Sequence of chain 1.A:
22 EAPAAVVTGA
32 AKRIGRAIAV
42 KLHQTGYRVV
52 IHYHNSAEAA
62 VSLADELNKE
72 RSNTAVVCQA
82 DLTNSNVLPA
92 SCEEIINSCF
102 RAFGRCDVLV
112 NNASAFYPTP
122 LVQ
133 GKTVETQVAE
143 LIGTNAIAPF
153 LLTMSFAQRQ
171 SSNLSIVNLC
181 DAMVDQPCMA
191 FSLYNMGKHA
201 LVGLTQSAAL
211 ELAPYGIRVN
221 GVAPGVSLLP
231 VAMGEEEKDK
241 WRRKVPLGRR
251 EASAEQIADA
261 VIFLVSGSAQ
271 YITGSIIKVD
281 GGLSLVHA

This protein binds this small molecule.
Small molecule (SMILES): N#Cc1c[nH]c2nc(N)nc(N3CCSCC3)c12

Binding-site contacts:
Ligand atom CAN contacts residue PHE117 of chain 1.A at 3.8 Å (hydrophobic).
Ligand atom CAF contacts residue LEU229 of chain 1.A at 3.9 Å (hydrophobic).
Ligand atom N3 contacts residue TYR194 of chain 1.A at 2.6 Å (h-bond).
Ligand atom C2 contacts residue PHE117 of chain 1.A at 3.9 Å (hydrophobic).
Ligand atom N3 contacts residue NAP1 of chain 1.E at 3.5 Å.
Ligand atom CAF contacts residue NAP1 of chain 1.E at 3.3 Å.
Ligand atom NAA contacts residue NAP1 of chain 1.E at 3.5 Å (h-bond).
Ligand atom NAA contacts residue PRO230 of chain 1.A at 3.5 Å.
Ligand atom CAC contacts residue PHE117 of chain 1.A at 3.9 Å (hydrophobic).
Ligand atom C2 contacts residue TYR194 of chain 1.A at 3.9 Å (hydrophobic).
Ligand atom CAG contacts residue PHE117 of chain 1.A at 3.6 Å (hydrophobic).
Ligand atom NAK contacts residue TYR194 of chain 1.A at 2.7 Å (h-bond).
Ligand atom NAR contacts residue PHE117 of chain 1.A at 3.7 Å.
Ligand atom NAA contacts residue LEU228 of chain 1.A at 3.8 Å.
Ligand atom SAL contacts residue LEU229 of chain 1.A at 3.5 Å.
Ligand atom NAA contacts residue ARG34 of chain 1.A at 3.5 Å (salt-bridge).
Ligand atom C4 contacts residue PHE117 of chain 1.A at 3.6 Å (hydrophobic).
Ligand atom N1 contacts residue PHE117 of chain 1.A at 3.8 Å.
Ligand atom C2 contacts residue ASP181 of chain 1.A at 3.6 Å.
Ligand atom CAH contacts residue PRO230 of chain 1.A at 3.9 Å (hydrophobic).
Ligand atom CAD contacts residue TYR194 of chain 1.A at 4.0 Å (hydrophobic).
Ligand atom C6 contacts residue PHE117 of chain 1.A at 3.4 Å (hydrophobic).
Ligand atom N3 contacts residue ASP181 of chain 1.A at 3.5 Å (salt-bridge).
Ligand atom C4 contacts residue TYR194 of chain 1.A at 2.9 Å (hydrophobic).
Ligand atom N3 contacts residue PHE117 of chain 1.A at 3.7 Å.
Ligand atom SAL contacts residue VAL226 of chain 1.A at 3.9 Å.
Ligand atom NAK contacts residue NAP1 of chain 1.E at 3.0 Å (h-bond).
Ligand atom CAC contacts residue NAP1 of chain 1.E at 3.4 Å.
Ligand atom CAE contacts residue TRP241 of chain 1.A at 3.8 Å (hydrophobic).
Ligand atom C4 contacts residue NAP1 of chain 1.E at 3.4 Å.
Ligand atom CAH contacts residue NAP1 of chain 1.E at 3.3 Å.
Ligand atom C5 contacts residue PHE117 of chain 1.A at 3.6 Å (hydrophobic).
Ligand atom CAD contacts residue NAP1 of chain 1.E at 3.4 Å.
Ligand atom CAD contacts residue PHE117 of chain 1.A at 3.9 Å (hydrophobic).
Ligand atom SAL contacts residue TRP241 of chain 1.A at 3.6 Å.
Ligand atom C6 contacts residue NAP1 of chain 1.E at 3.9 Å.
Ligand atom CAN contacts residue NAP1 of chain 1.E at 3.5 Å.
Ligand atom C5 contacts residue NAP1 of chain 1.E at 3.5 Å.
Ligand atom NAB contacts residue ASP181 of chain 1.A at 2.8 Å (salt-bridge).
Ligand atom NAK contacts residue PHE117 of chain 1.A at 3.8 Å.